Binding-site contacts:
Ligand atom CE2 contacts residue TYR184 of chain 2.A at 3.6 Å (hydrophobic).
Ligand atom O contacts residue LEU177 of chain 2.A at 3.7 Å.
Ligand atom O contacts residue VAL181 of chain 2.A at 3.6 Å.
Ligand atom CA contacts residue ASN178 of chain 2.A at 3.6 Å.
Ligand atom O2P contacts residue ARG132 of chain 2.A at 2.8 Å (salt-bridge).
Ligand atom CA contacts residue ASN178 of chain 2.A at 3.7 Å.
Ligand atom N contacts residue ASN178 of chain 2.A at 2.8 Å (h-bond).
Ligand atom C contacts residue ASN229 of chain 2.A at 3.6 Å.
Ligand atom C contacts residue ASN178 of chain 2.A at 3.7 Å.
Ligand atom C contacts residue LEU177 of chain 2.A at 3.6 Å (hydrophobic).
Ligand atom CD contacts residue ASN229 of chain 2.A at 3.2 Å.
Ligand atom CD2 contacts residue GLU185 of chain 2.A at 2.2 Å.
Ligand atom CB contacts residue GLU185 of chain 2.A at 3.6 Å.
Ligand atom CB contacts residue ASN178 of chain 2.A at 3.4 Å.
Ligand atom O3P contacts residue ARG132 of chain 2.A at 2.8 Å (salt-bridge).
Ligand atom CA contacts residue LEU177 of chain 2.A at 3.6 Å (hydrophobic).
Ligand atom CE2 contacts residue GLU185 of chain 2.A at 2.9 Å.
Ligand atom O contacts residue LYS52 of chain 2.A at 2.8 Å (salt-bridge).
Ligand atom OH contacts residue TYR184 of chain 2.A at 3.2 Å.
Ligand atom CG contacts residue GLU185 of chain 2.A at 3.2 Å.
Ligand atom CB contacts residue ASN178 of chain 2.A at 3.3 Å.
Ligand atom CB contacts residue GLU185 of chain 2.A at 3.3 Å.
Ligand atom CD1 contacts residue TRP233 of chain 2.A at 3.1 Å (hydrophobic).
Ligand atom CG contacts residue ASN229 of chain 2.A at 3.5 Å.
Ligand atom N contacts residue GLU185 of chain 2.A at 3.7 Å.
Ligand atom N contacts residue ASN229 of chain 2.A at 3.5 Å (h-bond).
Ligand atom CZ contacts residue TYR184 of chain 2.A at 3.4 Å (hydrophobic).
Ligand atom P contacts residue ARG59 of chain 2.A at 3.7 Å.
Ligand atom O contacts residue ASN229 of chain 2.A at 3.0 Å (h-bond).
Ligand atom P contacts residue ARG132 of chain 2.A at 3.8 Å.
Ligand atom CA contacts residue ASN229 of chain 2.A at 3.4 Å.
Ligand atom O contacts residue LYS52 of chain 2.A at 3.3 Å (salt-bridge).
Ligand atom CB contacts residue ASN229 of chain 2.A at 3.4 Å.
Ligand atom O2P contacts residue ARG59 of chain 2.A at 2.9 Å (salt-bridge).
Ligand atom O3P contacts residue TYR133 of chain 2.A at 2.7 Å (h-bond).
Ligand atom O contacts residue LEU232 of chain 2.A at 3.4 Å.
Ligand atom CE1 contacts residue TRP233 of chain 2.A at 3.4 Å (hydrophobic).
Ligand atom CG contacts residue TRP233 of chain 2.A at 3.7 Å (hydrophobic).
Ligand atom O1P contacts residue ARG59 of chain 2.A at 2.9 Å (salt-bridge).
Ligand atom N contacts residue LEU177 of chain 2.A at 3.5 Å.

Sequence of chain 2.A:
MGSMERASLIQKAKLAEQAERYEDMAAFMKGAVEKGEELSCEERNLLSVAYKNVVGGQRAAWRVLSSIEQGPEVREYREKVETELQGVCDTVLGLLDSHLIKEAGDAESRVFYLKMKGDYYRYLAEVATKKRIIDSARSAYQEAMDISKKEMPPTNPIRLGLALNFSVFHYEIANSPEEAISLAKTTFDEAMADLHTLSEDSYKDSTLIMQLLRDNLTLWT

This small molecule binds to this protein.
Small molecule (SMILES): C[C@H](NC(=O)[C@H](COP(=O)(O)O)NC(=O)[C@@H]1CCCN1C(=O)[C@H](Cc1ccc(O)cc1)NC(=O)[C@@H](N)Cc1ccccc1)C(=O)N[C@H](CO)CCC(=O)O